Sequence of chain 1.D:
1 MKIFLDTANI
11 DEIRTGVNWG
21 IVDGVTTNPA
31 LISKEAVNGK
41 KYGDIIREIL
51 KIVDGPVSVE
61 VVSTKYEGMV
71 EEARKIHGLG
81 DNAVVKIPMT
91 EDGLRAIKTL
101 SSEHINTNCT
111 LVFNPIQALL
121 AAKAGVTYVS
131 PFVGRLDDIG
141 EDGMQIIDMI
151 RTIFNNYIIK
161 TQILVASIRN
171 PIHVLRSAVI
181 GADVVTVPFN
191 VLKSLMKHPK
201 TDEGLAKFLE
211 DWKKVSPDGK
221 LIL

Binding-site contacts:
Ligand atom C1 contacts residue SER130 of chain 1.D at 3.4 Å.
Ligand atom O4 contacts residue ASN28 of chain 1.D at 2.9 Å (h-bond).
Ligand atom O1 contacts residue LYS86 of chain 1.D at 3.2 Å (salt-bridge).
Ligand atom C2 contacts residue THR27 of chain 1.D at 4.0 Å.
Ligand atom P contacts residue ARG135 of chain 1.D at 3.8 Å.
Ligand atom O4 contacts residue PHE132 of chain 1.D at 3.5 Å.
Ligand atom O3 contacts residue THR26 of chain 1.D at 3.9 Å.
Ligand atom C6 contacts residue PHE132 of chain 1.D at 3.5 Å (hydrophobic).
Ligand atom O1 contacts residue ASN108 of chain 1.D at 3.6 Å.
Ligand atom O3 contacts residue LEU31 of chain 1.D at 3.9 Å.
Ligand atom C5 contacts residue ASN28 of chain 1.D at 3.9 Å.
Ligand atom O6 contacts residue SER167 of chain 1.D at 3.3 Å.
Ligand atom C4 contacts residue ASN28 of chain 1.D at 3.8 Å.
Ligand atom O3 contacts residue THR27 of chain 1.D at 3.5 Å (h-bond).
Ligand atom C1 contacts residue LYS86 of chain 1.D at 2.4 Å.
Ligand atom C4 contacts residue PHE132 of chain 1.D at 3.6 Å (hydrophobic).
Ligand atom O1 contacts residue LEU164 of chain 1.D at 4.0 Å.
Ligand atom O3P contacts residue ARG135 of chain 1.D at 2.7 Å (salt-bridge).
Ligand atom C5 contacts residue ASP6 of chain 1.D at 3.3 Å.
Ligand atom O1 contacts residue SER130 of chain 1.D at 2.9 Å (h-bond).
Ligand atom O3P contacts residue SER167 of chain 1.D at 2.6 Å (h-bond).
Ligand atom C3 contacts residue LYS86 of chain 1.D at 2.4 Å.
Ligand atom O1 contacts residue THR26 of chain 1.D at 3.8 Å.
Ligand atom O5 contacts residue ALA166 of chain 1.D at 3.4 Å.
Ligand atom O3 contacts residue ASP6 of chain 1.D at 2.9 Å (salt-bridge).
Ligand atom O2P contacts residue ARG135 of chain 1.D at 2.8 Å (salt-bridge).
Ligand atom O5 contacts residue ASP6 of chain 1.D at 2.6 Å (salt-bridge).
Ligand atom P contacts residue SER167 of chain 1.D at 3.7 Å.
Ligand atom C1 contacts residue ASN108 of chain 1.D at 4.0 Å.
Ligand atom O1 contacts residue ALA166 of chain 1.D at 3.7 Å.
Ligand atom O3 contacts residue LYS86 of chain 1.D at 2.6 Å (salt-bridge).
Ligand atom C2 contacts residue LYS86 of chain 1.D at 1.3 Å.
Ligand atom O5 contacts residue SER167 of chain 1.D at 3.0 Å (h-bond).
Ligand atom C3 contacts residue ASP6 of chain 1.D at 3.5 Å.
Ligand atom C3 contacts residue THR26 of chain 1.D at 3.9 Å.
Ligand atom O3 contacts residue ASN28 of chain 1.D at 3.4 Å (h-bond).
Ligand atom C4 contacts residue LYS86 of chain 1.D at 3.5 Å.
Ligand atom O4 contacts residue LYS86 of chain 1.D at 3.5 Å (salt-bridge).
Ligand atom C6 contacts residue SER167 of chain 1.D at 3.8 Å.
Ligand atom C1 contacts residue THR110 of chain 1.D at 3.5 Å.

The protein below binds the small molecule below.
Small molecule (SMILES): O=C(CO)[C@@H](O)[C@H](O)[C@H](O)COP(=O)(O)O

Sequence of chain 1.E:
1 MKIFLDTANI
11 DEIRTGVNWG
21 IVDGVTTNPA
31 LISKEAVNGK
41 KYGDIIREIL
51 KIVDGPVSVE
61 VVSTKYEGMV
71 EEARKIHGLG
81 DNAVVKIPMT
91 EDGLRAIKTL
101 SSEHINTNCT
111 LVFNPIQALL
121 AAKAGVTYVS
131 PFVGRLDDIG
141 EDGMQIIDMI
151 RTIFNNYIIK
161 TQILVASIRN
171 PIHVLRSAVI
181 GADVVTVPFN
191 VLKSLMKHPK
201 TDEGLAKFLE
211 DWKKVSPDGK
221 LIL